Binding-site contacts:
Ligand atom O contacts residue TYR108 of chain 1.A at 3.6 Å (h-bond).
Ligand atom N contacts residue SO41 of chain 1.E at 3.5 Å (h-bond).
Ligand atom C contacts residue PHE1 of chain 1.G at 1.4 Å (hydrophobic).
Ligand atom CB contacts residue ARG123 of chain 1.A at 4.5 Å.
Ligand atom N contacts residue PHE1 of chain 1.G at 2.8 Å (h-bond).
Ligand atom CB contacts residue PHE1 of chain 1.G at 3.7 Å (hydrophobic).
Ligand atom N contacts residue TYR108 of chain 1.A at 4.0 Å.
Ligand atom CA contacts residue TYR108 of chain 1.A at 3.9 Å (hydrophobic).
Ligand atom C contacts residue ARG123 of chain 1.A at 4.2 Å.
Ligand atom O contacts residue ARG123 of chain 1.A at 3.2 Å (salt-bridge).
Ligand atom C contacts residue TYR108 of chain 1.A at 3.7 Å (hydrophobic).
Ligand atom O contacts residue PHE1 of chain 1.G at 2.3 Å (h-bond).
Ligand atom CA contacts residue SO41 of chain 1.E at 4.4 Å.
Ligand atom C contacts residue SO41 of chain 1.E at 4.4 Å.
Ligand atom CB contacts residue TYR108 of chain 1.A at 3.2 Å (hydrophobic).
Ligand atom CA contacts residue PHE1 of chain 1.G at 2.5 Å (hydrophobic).

Sequence of chain 1.A:
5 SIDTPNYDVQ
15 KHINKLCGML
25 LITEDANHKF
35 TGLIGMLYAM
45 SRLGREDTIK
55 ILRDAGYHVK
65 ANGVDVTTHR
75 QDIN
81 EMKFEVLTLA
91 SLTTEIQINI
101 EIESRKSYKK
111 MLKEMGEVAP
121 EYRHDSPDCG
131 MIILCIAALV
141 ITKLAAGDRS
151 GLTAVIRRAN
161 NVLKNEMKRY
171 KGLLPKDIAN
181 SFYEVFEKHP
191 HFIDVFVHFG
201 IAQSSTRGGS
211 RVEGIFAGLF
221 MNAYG

A small-molecule ligand and the protein it binds are described below.
Small molecule (SMILES): N[C@@H](CC(=O)O)C(=O)O